Binding-site contacts:
Ligand atom O7 contacts residue PRO214 of chain 1.B at 4.3 Å.
Ligand atom O5 contacts residue ASN45 of chain 1.B at 1.5 Å (h-bond).
Ligand atom C5 contacts residue ASN45 of chain 1.B at 2.9 Å.
Ligand atom N2 contacts residue ASN45 of chain 1.B at 3.6 Å.
Ligand atom C4 contacts residue ASN45 of chain 1.B at 3.8 Å.
Ligand atom C2 contacts residue ASN45 of chain 1.B at 2.8 Å.
Ligand atom C1 contacts residue PRO214 of chain 1.B at 4.3 Å (hydrophobic).
Ligand atom C7 contacts residue PRO214 of chain 1.B at 3.8 Å (hydrophobic).
Ligand atom O6 contacts residue ASN45 of chain 1.B at 3.8 Å.
Ligand atom C7 contacts residue ASN45 of chain 1.B at 3.9 Å.
Ligand atom C8 contacts residue TRP44 of chain 1.B at 3.8 Å (hydrophobic).
Ligand atom C1 contacts residue ASN45 of chain 1.B at 1.3 Å.
Ligand atom C6 contacts residue ASN45 of chain 1.B at 3.7 Å.
Ligand atom O7 contacts residue ASN45 of chain 1.B at 3.5 Å (h-bond).
Ligand atom C8 contacts residue PRO214 of chain 1.B at 3.3 Å (hydrophobic).
Ligand atom N2 contacts residue PRO214 of chain 1.B at 4.0 Å.
Ligand atom C3 contacts residue ASN45 of chain 1.B at 3.7 Å.
Ligand atom C7 contacts residue TRP44 of chain 1.B at 4.3 Å (hydrophobic).
Ligand atom O7 contacts residue TRP44 of chain 1.B at 3.8 Å.

Sequence of chain 1.B:
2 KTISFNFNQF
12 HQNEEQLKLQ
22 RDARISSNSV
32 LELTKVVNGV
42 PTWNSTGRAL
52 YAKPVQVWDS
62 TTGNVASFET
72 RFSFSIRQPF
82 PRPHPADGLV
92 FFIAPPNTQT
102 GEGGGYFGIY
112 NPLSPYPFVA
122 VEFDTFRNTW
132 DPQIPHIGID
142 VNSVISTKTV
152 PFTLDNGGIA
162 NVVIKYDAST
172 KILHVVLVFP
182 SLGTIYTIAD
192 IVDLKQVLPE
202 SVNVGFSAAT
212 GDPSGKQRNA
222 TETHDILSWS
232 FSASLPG

The small molecule below binds the protein below.
Small molecule (SMILES): CC(=O)N[C@@H]1[C@@H](O)[C@H](O)[C@@H](CO)O[C@H]1O